Binding-site contacts:
Ligand atom C3 contacts residue ASN99 of chain 1.D at 3.9 Å.
Ligand atom C4 contacts residue ASN99 of chain 1.D at 4.4 Å.
Ligand atom O7 contacts residue ASN99 of chain 1.D at 3.4 Å.
Ligand atom O5 contacts residue ASN99 of chain 1.D at 2.5 Å (h-bond).
Ligand atom O7 contacts residue SER101 of chain 1.D at 3.6 Å.
Ligand atom C7 contacts residue ASN99 of chain 1.D at 3.4 Å.
Ligand atom C2 contacts residue ASN99 of chain 1.D at 2.5 Å.
Ligand atom N2 contacts residue ASN99 of chain 1.D at 2.8 Å (h-bond).
Ligand atom C5 contacts residue ASN99 of chain 1.D at 3.9 Å.
Ligand atom C8 contacts residue ASN99 of chain 1.D at 4.5 Å.
Ligand atom C1 contacts residue ASN99 of chain 1.D at 1.5 Å.

Sequence of chain 1.D:
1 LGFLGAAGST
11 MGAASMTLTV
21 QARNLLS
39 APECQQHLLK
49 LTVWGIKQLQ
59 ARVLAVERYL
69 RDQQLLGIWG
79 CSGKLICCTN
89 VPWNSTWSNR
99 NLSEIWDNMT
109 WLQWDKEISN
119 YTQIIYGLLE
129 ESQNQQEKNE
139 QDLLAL

This protein binds this small molecule.
Small molecule (SMILES): CC(=O)N[C@@H]1[C@@H](O)[C@H](O)[C@@H](CO)O[C@H]1O